A protein and the small-molecule ligand that binds it are described below.
Small molecule (SMILES): CC(=O)N[C@@H]1[C@@H](O)[C@H](O)[C@@H](CO)O[C@H]1O

Binding-site contacts:
Ligand atom N2 contacts residue THR145 of chain 36.F at 4.0 Å.
Ligand atom C2 contacts residue THR145 of chain 36.F at 4.1 Å.
Ligand atom C1 contacts residue ASN103 of chain 36.F at 1.7 Å.
Ligand atom C1 contacts residue THR145 of chain 36.F at 3.4 Å.
Ligand atom C3 contacts residue THR145 of chain 36.F at 4.1 Å.
Ligand atom C8 contacts residue LEU147 of chain 36.F at 3.4 Å (hydrophobic).
Ligand atom C2 contacts residue LEU147 of chain 36.F at 4.3 Å (hydrophobic).
Ligand atom O5 contacts residue THR145 of chain 36.F at 4.0 Å.
Ligand atom C3 contacts residue ASN103 of chain 36.F at 4.5 Å.
Ligand atom C2 contacts residue ASN103 of chain 36.F at 3.2 Å.
Ligand atom C5 contacts residue THR145 of chain 36.F at 4.0 Å.
Ligand atom C7 contacts residue LEU147 of chain 36.F at 3.1 Å (hydrophobic).
Ligand atom N2 contacts residue ASN103 of chain 36.F at 3.8 Å.
Ligand atom C5 contacts residue ASN103 of chain 36.F at 4.0 Å.
Ligand atom N2 contacts residue LEU147 of chain 36.F at 3.6 Å.
Ligand atom O5 contacts residue ASN103 of chain 36.F at 2.6 Å (h-bond).
Ligand atom O7 contacts residue LEU147 of chain 36.F at 3.0 Å.
Ligand atom C8 contacts residue VAL146 of chain 36.F at 4.5 Å (hydrophobic).

Sequence of chain 36.F:
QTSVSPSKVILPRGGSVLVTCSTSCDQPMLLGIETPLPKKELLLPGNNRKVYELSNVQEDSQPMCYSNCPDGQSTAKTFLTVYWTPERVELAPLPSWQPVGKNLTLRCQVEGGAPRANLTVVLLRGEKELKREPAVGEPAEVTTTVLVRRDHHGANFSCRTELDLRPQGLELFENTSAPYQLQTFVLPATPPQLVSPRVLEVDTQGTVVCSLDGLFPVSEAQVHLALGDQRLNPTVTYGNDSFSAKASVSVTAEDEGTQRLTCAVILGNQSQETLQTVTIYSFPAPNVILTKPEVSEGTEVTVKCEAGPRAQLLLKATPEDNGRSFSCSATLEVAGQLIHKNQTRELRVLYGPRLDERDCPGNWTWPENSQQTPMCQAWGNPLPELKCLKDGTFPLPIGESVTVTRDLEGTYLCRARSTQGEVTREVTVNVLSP